Sequence of chain 1.A:
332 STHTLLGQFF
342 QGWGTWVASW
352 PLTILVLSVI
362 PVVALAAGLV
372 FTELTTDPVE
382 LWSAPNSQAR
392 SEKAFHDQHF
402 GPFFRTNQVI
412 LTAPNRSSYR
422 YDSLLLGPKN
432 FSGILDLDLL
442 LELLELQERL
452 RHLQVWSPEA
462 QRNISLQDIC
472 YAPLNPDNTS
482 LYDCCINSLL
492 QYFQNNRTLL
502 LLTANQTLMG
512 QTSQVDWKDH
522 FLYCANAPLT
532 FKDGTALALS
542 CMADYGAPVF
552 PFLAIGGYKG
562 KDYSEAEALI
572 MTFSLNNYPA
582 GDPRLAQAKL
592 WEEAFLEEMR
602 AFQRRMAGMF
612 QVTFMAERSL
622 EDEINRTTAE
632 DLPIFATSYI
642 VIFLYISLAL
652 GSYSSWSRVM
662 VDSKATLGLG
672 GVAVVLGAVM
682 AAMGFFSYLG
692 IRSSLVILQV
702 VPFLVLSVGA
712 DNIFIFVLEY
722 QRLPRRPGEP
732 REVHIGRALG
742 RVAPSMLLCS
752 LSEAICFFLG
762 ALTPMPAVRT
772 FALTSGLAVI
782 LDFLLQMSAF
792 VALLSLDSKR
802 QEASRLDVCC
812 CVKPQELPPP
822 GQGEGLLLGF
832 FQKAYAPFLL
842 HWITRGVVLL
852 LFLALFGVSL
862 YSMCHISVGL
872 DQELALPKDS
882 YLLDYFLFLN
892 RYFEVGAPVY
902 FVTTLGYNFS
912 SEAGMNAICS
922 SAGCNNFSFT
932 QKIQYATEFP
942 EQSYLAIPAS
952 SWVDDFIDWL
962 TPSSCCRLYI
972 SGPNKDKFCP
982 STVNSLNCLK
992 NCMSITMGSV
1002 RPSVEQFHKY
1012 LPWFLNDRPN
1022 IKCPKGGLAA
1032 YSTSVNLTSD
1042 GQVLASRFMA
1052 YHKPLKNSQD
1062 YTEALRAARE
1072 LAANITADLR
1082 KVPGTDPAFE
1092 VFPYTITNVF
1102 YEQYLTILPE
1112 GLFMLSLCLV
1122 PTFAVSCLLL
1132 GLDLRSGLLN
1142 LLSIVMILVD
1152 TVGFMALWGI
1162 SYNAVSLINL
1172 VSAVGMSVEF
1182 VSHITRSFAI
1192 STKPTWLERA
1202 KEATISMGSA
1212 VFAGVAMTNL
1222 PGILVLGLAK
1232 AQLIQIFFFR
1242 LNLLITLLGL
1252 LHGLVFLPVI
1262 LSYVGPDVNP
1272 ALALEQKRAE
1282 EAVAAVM

A protein and the small-molecule ligand that binds it are described below.
Small molecule (SMILES): CC(=O)N[C@H]1[C@H](O[C@H]2[C@H](O)[C@@H](NC(C)=O)CO[C@@H]2CO)O[C@H](CO)[C@@H](O)[C@@H]1O

Binding-site contacts:
Ligand atom C5 contacts residue ASN497 of chain 1.A at 3.6 Å.
Ligand atom C3 contacts residue ASN497 of chain 1.A at 3.8 Å.
Ligand atom C2 contacts residue ASN497 of chain 1.A at 2.5 Å.
Ligand atom C7 contacts residue ASN497 of chain 1.A at 3.6 Å.
Ligand atom C1 contacts residue ASN497 of chain 1.A at 1.4 Å.
Ligand atom O7 contacts residue ASN497 of chain 1.A at 4.0 Å.
Ligand atom C6 contacts residue LEU500 of chain 1.A at 4.3 Å (hydrophobic).
Ligand atom O5 contacts residue LEU500 of chain 1.A at 3.9 Å.
Ligand atom C5 contacts residue THR499 of chain 1.A at 4.1 Å.
Ligand atom C6 contacts residue THR499 of chain 1.A at 4.2 Å.
Ligand atom O6 contacts residue LEU500 of chain 1.A at 4.0 Å.
Ligand atom C1 contacts residue LEU500 of chain 1.A at 4.4 Å (hydrophobic).
Ligand atom O5 contacts residue ASN497 of chain 1.A at 2.3 Å (h-bond).
Ligand atom C1 contacts residue THR499 of chain 1.A at 4.3 Å.
Ligand atom N2 contacts residue ASN497 of chain 1.A at 3.0 Å (h-bond).
Ligand atom C4 contacts residue ASN497 of chain 1.A at 4.2 Å.
Ligand atom O5 contacts residue THR499 of chain 1.A at 4.2 Å.